A small-molecule ligand and the protein it binds are described below.
Small molecule (SMILES): CC(=O)N[C@@H]1[C@@H](O)[C@H](O)[C@@H](CO)O[C@H]1O

Binding-site contacts:
Ligand atom C3 contacts residue ASN10 of chain 1.B at 3.7 Å.
Ligand atom O6 contacts residue GLU9 of chain 1.B at 4.4 Å.
Ligand atom C4 contacts residue ASN10 of chain 1.B at 3.2 Å.
Ligand atom O5 contacts residue ASN10 of chain 1.B at 2.5 Å (h-bond).
Ligand atom C6 contacts residue ASN10 of chain 1.B at 3.2 Å.
Ligand atom O3 contacts residue ASN10 of chain 1.B at 3.8 Å.
Ligand atom O6 contacts residue ASN10 of chain 1.B at 2.4 Å (h-bond).
Ligand atom C8 contacts residue ASN10 of chain 1.B at 4.0 Å.
Ligand atom C2 contacts residue ASN10 of chain 1.B at 3.5 Å.
Ligand atom C1 contacts residue ASN10 of chain 1.B at 3.4 Å.
Ligand atom O4 contacts residue ASN10 of chain 1.B at 4.2 Å.
Ligand atom C5 contacts residue ASN10 of chain 1.B at 3.2 Å.

Sequence of chain 1.B:
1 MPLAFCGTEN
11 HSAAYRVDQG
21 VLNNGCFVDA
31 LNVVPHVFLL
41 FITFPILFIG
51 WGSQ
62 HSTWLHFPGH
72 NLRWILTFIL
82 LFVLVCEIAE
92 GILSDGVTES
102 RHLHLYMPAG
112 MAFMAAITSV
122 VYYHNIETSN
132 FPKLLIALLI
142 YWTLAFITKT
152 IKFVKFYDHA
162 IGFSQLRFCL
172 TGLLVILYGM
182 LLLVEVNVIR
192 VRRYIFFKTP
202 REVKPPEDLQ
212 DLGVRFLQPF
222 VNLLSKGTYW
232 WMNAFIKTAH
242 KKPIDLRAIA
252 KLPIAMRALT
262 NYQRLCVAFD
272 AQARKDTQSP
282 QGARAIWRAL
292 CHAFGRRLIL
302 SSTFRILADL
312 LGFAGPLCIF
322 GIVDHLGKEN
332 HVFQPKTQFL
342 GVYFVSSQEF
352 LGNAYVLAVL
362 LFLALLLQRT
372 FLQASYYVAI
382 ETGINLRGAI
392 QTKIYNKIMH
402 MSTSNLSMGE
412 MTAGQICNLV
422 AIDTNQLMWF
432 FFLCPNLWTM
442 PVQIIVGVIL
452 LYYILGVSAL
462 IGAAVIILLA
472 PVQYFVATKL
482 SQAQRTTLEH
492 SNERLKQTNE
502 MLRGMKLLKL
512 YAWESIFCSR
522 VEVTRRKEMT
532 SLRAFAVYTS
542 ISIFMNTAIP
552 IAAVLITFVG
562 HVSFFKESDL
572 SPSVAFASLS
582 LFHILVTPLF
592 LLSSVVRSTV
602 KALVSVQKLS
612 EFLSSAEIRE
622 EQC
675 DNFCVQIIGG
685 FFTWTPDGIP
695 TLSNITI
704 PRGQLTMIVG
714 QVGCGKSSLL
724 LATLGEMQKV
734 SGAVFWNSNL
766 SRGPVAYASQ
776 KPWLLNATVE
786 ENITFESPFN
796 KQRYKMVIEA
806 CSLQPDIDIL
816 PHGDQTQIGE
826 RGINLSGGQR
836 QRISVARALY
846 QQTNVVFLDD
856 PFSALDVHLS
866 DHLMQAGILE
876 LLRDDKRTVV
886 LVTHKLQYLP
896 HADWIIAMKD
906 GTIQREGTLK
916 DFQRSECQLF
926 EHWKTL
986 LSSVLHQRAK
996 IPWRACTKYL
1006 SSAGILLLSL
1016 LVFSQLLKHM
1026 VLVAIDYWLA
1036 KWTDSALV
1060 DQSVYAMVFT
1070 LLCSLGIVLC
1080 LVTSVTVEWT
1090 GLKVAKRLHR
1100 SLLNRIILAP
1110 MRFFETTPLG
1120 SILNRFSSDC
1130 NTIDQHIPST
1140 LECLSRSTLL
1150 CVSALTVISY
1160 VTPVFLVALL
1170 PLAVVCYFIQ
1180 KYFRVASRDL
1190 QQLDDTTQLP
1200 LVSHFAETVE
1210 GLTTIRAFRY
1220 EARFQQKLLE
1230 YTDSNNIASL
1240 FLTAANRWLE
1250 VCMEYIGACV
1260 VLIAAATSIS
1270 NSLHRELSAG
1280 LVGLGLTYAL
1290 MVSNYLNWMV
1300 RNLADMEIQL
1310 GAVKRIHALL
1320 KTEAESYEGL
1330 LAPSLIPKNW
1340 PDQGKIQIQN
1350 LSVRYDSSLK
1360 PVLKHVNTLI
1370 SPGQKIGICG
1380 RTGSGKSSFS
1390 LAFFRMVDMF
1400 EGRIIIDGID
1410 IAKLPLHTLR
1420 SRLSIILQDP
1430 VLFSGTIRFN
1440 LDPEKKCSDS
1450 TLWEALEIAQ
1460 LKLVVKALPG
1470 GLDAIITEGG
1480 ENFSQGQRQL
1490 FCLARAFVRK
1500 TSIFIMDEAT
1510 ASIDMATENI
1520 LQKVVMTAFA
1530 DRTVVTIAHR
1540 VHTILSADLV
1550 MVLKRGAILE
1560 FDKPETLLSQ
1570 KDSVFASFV